Sequence of chain 1.B:
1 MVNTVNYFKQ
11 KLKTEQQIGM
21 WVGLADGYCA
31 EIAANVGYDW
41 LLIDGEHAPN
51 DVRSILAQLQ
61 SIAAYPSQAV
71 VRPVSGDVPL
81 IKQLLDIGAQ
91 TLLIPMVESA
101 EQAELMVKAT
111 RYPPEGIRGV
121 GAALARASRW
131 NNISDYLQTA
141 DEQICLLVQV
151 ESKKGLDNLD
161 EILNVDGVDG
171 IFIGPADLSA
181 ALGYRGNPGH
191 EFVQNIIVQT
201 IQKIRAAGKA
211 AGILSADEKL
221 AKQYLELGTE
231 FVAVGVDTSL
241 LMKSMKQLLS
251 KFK

Sequence of chain 1.C:
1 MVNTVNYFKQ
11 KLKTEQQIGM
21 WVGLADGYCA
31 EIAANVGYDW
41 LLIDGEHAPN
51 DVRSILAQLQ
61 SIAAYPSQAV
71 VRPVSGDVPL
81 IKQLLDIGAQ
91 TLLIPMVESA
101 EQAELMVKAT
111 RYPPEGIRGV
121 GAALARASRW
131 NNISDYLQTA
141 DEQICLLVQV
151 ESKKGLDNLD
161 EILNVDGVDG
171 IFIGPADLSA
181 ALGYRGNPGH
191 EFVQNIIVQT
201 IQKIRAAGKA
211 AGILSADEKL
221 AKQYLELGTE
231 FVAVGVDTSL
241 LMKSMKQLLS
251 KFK

Binding-site contacts:
Ligand atom CB contacts residue ARG72 of chain 1.B at 4.0 Å.
Ligand atom O contacts residue ASP177 of chain 1.B at 4.1 Å.
Ligand atom OXT contacts residue VAL120 of chain 1.C at 4.1 Å.
Ligand atom O3 contacts residue GLU151 of chain 1.B at 3.2 Å (salt-bridge).
Ligand atom O3 contacts residue GLN149 of chain 1.B at 3.0 Å (h-bond).
Ligand atom CA contacts residue GLU151 of chain 1.B at 3.8 Å.
Ligand atom CA contacts residue GLY174 of chain 1.B at 3.6 Å.
Ligand atom OXT contacts residue ALA176 of chain 1.B at 3.6 Å.
Ligand atom O contacts residue CO1 of chain 1.H at 4.1 Å.
Ligand atom O contacts residue GLY174 of chain 1.B at 3.2 Å.
Ligand atom O contacts residue PRO175 of chain 1.B at 3.1 Å (h-bond).
Ligand atom CB contacts residue PHE172 of chain 1.B at 3.7 Å (hydrophobic).
Ligand atom CB contacts residue TRP21 of chain 1.B at 4.1 Å (hydrophobic).
Ligand atom C contacts residue CO1 of chain 1.H at 2.8 Å.
Ligand atom OXT contacts residue GLU151 of chain 1.B at 3.0 Å (salt-bridge).
Ligand atom C contacts residue GLY174 of chain 1.B at 3.3 Å.
Ligand atom CA contacts residue GLN149 of chain 1.B at 3.8 Å.
Ligand atom CB contacts residue GLN149 of chain 1.B at 4.3 Å.
Ligand atom CA contacts residue ARG72 of chain 1.B at 3.7 Å.
Ligand atom C contacts residue ASP177 of chain 1.B at 4.0 Å.
Ligand atom OXT contacts residue ASP177 of chain 1.B at 3.0 Å (salt-bridge).
Ligand atom O3 contacts residue ARG72 of chain 1.B at 2.8 Å (salt-bridge).
Ligand atom OXT contacts residue PRO175 of chain 1.B at 4.2 Å.
Ligand atom C contacts residue PRO175 of chain 1.B at 3.9 Å (hydrophobic).
Ligand atom C contacts residue ALA176 of chain 1.B at 3.7 Å (hydrophobic).
Ligand atom OXT contacts residue CO1 of chain 1.H at 2.1 Å.
Ligand atom O3 contacts residue GLY174 of chain 1.B at 4.1 Å.
Ligand atom O contacts residue ALA176 of chain 1.B at 2.8 Å (h-bond).
Ligand atom CB contacts residue LEU214 of chain 1.B at 3.9 Å (hydrophobic).
Ligand atom O3 contacts residue CO1 of chain 1.H at 2.1 Å.
Ligand atom CB contacts residue CO1 of chain 1.H at 4.2 Å.
Ligand atom CA contacts residue CO1 of chain 1.H at 2.8 Å.
Ligand atom OXT contacts residue GLY174 of chain 1.B at 3.5 Å.
Ligand atom CA contacts residue PHE172 of chain 1.B at 4.5 Å (hydrophobic).
Ligand atom CB contacts residue GLY174 of chain 1.B at 4.1 Å.
Ligand atom O3 contacts residue ASP177 of chain 1.B at 4.1 Å.
Ligand atom C contacts residue GLU151 of chain 1.B at 3.8 Å.

The small molecule below binds the protein below.
Small molecule (SMILES): CC(=O)C(=O)O